Binding-site contacts:
Ligand atom C2 contacts residue ASN85 of chain 1.D at 2.5 Å.
Ligand atom N2 contacts residue GLN63 of chain 1.D at 3.6 Å.
Ligand atom C3 contacts residue GLN63 of chain 1.D at 3.7 Å.
Ligand atom C4 contacts residue ASN85 of chain 1.D at 4.2 Å.
Ligand atom C5 contacts residue ASN85 of chain 1.D at 3.7 Å.
Ligand atom O7 contacts residue VAL89 of chain 1.D at 3.8 Å.
Ligand atom O7 contacts residue ASN85 of chain 1.D at 3.2 Å (h-bond).
Ligand atom C1 contacts residue SER88 of chain 1.D at 4.3 Å.
Ligand atom O5 contacts residue ASN85 of chain 1.D at 2.4 Å (h-bond).
Ligand atom O5 contacts residue SER88 of chain 1.D at 4.2 Å.
Ligand atom C8 contacts residue ASN85 of chain 1.D at 4.4 Å.
Ligand atom C2 contacts residue GLN63 of chain 1.D at 4.2 Å.
Ligand atom C3 contacts residue ASN85 of chain 1.D at 3.8 Å.
Ligand atom C7 contacts residue ASN85 of chain 1.D at 3.2 Å.
Ligand atom O7 contacts residue ALA175 of chain 1.D at 4.3 Å.
Ligand atom O7 contacts residue ASN176 of chain 1.D at 4.0 Å.
Ligand atom C1 contacts residue ASN85 of chain 1.D at 1.4 Å.
Ligand atom C1 contacts residue GLN63 of chain 1.D at 4.5 Å.
Ligand atom N2 contacts residue ASN85 of chain 1.D at 2.9 Å (h-bond).
Ligand atom O3 contacts residue GLN63 of chain 1.D at 4.1 Å.
Ligand atom C1 contacts residue VAL89 of chain 1.D at 4.4 Å (hydrophobic).

Sequence of chain 1.D:
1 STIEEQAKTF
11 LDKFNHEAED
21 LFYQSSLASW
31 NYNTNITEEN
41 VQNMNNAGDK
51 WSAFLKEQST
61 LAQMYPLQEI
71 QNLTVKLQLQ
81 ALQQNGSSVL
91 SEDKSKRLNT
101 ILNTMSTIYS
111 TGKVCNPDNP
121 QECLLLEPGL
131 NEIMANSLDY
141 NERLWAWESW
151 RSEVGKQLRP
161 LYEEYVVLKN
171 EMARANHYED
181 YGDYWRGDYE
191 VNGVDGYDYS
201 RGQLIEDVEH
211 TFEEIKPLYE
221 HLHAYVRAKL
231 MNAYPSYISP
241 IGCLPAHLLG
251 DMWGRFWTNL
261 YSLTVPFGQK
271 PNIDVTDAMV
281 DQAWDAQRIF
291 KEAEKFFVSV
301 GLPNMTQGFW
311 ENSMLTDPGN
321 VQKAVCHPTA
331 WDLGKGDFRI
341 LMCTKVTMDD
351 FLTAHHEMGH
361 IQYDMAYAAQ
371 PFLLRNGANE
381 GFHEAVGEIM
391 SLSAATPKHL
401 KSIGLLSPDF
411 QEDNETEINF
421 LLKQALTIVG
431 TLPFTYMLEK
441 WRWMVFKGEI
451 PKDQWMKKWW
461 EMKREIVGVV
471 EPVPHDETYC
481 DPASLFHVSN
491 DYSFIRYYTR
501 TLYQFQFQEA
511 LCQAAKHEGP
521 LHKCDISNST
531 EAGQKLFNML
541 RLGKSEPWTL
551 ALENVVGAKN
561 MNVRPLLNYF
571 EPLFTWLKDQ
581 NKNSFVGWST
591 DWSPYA

This small molecule binds to this protein.
Small molecule (SMILES): CC(=O)N[C@@H]1[C@@H](O)[C@H](O)[C@@H](CO)O[C@H]1O